Sequence of chain 1.F:
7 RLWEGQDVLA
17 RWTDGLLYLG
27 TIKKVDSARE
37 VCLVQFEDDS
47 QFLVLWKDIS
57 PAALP

The small molecule below binds the protein below.
Small molecule (SMILES): CC(C)C[C@@H](C=O)NC(=O)[C@@H]1CCCN1C(=O)[C@H](CCCCN)NC(=O)[C@H](CCC[C@H]1[C@@H](Cc2ccccc2)N1C(C)C)NC(=O)[C@@H](NC(=O)CNC(=O)CN)C(C)C

Binding-site contacts:
Ligand atom CD contacts residue TYR24 of chain 1.F at 3.3 Å (hydrophobic).
Ligand atom C04 contacts residue ARG17 of chain 1.F at 3.6 Å.
Ligand atom C05 contacts residue TRP18 of chain 1.F at 3.8 Å (hydrophobic).
Ligand atom CG contacts residue TYR24 of chain 1.F at 3.2 Å (hydrophobic).
Ligand atom C06 contacts residue PHE42 of chain 1.F at 3.4 Å (hydrophobic).
Ligand atom C03 contacts residue TRP18 of chain 1.F at 3.3 Å (hydrophobic).
Ligand atom C07 contacts residue PHE42 of chain 1.F at 3.8 Å (hydrophobic).
Ligand atom N contacts residue TYR24 of chain 1.F at 3.6 Å.
Ligand atom O contacts residue GLU43 of chain 1.F at 3.3 Å.
Ligand atom C11 contacts residue TRP18 of chain 1.F at 3.3 Å (hydrophobic).
Ligand atom C04 contacts residue PHE42 of chain 1.F at 3.6 Å (hydrophobic).
Ligand atom C05 contacts residue ALA16 of chain 1.F at 3.6 Å (hydrophobic).
Ligand atom CG contacts residue LEU23 of chain 1.F at 3.7 Å (hydrophobic).
Ligand atom C06 contacts residue TYR24 of chain 1.F at 3.6 Å (hydrophobic).
Ligand atom CB contacts residue TYR24 of chain 1.F at 3.6 Å (hydrophobic).
Ligand atom C contacts residue LEU23 of chain 1.F at 3.5 Å (hydrophobic).
Ligand atom CA contacts residue LEU23 of chain 1.F at 3.2 Å (hydrophobic).
Ligand atom C02 contacts residue PHE42 of chain 1.F at 3.6 Å (hydrophobic).
Ligand atom C11 contacts residue TYR24 of chain 1.F at 3.6 Å (hydrophobic).
Ligand atom C contacts residue GLU43 of chain 1.F at 3.3 Å.
Ligand atom N contacts residue GLU43 of chain 1.F at 3.6 Å.
Ligand atom C03 contacts residue PHE42 of chain 1.F at 3.8 Å (hydrophobic).
Ligand atom C05 contacts residue PHE42 of chain 1.F at 3.5 Å (hydrophobic).
Ligand atom CA contacts residue GLU43 of chain 1.F at 3.2 Å.
Ligand atom O contacts residue GLU43 of chain 1.F at 2.7 Å (salt-bridge).
Ligand atom CA contacts residue ASP45 of chain 1.F at 3.1 Å.
Ligand atom C04 contacts residue ALA16 of chain 1.F at 3.7 Å (hydrophobic).
Ligand atom O contacts residue ASP45 of chain 1.F at 3.3 Å (salt-bridge).
Ligand atom CE contacts residue TYR24 of chain 1.F at 3.4 Å (hydrophobic).
Ligand atom N contacts residue LEU23 of chain 1.F at 3.0 Å (h-bond).
Ligand atom C12 contacts residue TRP18 of chain 1.F at 3.1 Å (hydrophobic).
Ligand atom C contacts residue GLU43 of chain 1.F at 3.7 Å.
Ligand atom C01 contacts residue PHE42 of chain 1.F at 3.5 Å (hydrophobic).
Ligand atom N contacts residue ASP45 of chain 1.F at 2.4 Å (salt-bridge).
Ligand atom N contacts residue GLU43 of chain 1.F at 3.5 Å (salt-bridge).
Ligand atom CB contacts residue LEU22 of chain 1.F at 3.0 Å (hydrophobic).
Ligand atom C02 contacts residue PHE48 of chain 1.F at 3.7 Å (hydrophobic).
Ligand atom C contacts residue ASP45 of chain 1.F at 3.8 Å.
Ligand atom CG contacts residue LEU22 of chain 1.F at 3.3 Å (hydrophobic).
Ligand atom C02 contacts residue TRP18 of chain 1.F at 3.4 Å (hydrophobic).